Sequence of chain 1.A:
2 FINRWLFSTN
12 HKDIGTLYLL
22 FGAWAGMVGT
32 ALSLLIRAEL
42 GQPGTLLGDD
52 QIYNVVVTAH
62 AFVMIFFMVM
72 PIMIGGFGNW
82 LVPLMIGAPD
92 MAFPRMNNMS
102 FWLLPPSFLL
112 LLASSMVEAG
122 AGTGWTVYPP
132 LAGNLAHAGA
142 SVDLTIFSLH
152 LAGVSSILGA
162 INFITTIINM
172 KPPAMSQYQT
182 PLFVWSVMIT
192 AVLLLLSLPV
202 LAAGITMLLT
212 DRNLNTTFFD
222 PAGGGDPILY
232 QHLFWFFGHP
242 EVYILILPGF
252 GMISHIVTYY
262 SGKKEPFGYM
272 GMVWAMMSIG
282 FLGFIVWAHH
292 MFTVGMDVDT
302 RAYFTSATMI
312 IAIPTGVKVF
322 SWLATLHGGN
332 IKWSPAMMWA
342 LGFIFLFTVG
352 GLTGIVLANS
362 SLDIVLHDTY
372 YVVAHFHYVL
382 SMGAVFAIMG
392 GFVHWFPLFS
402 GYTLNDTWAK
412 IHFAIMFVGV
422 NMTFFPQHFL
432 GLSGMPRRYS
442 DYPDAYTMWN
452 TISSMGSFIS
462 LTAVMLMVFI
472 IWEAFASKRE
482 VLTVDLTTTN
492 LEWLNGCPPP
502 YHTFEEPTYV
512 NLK

Binding-site contacts:
Ligand atom C18 contacts residue VAL25 of chain 1.K at 4.5 Å (hydrophobic).
Ligand atom C19 contacts residue VAL25 of chain 1.K at 4.1 Å (hydrophobic).
Ligand atom C43 contacts residue MET423 of chain 1.A at 3.5 Å (hydrophobic).
Ligand atom C57 contacts residue DMU1 of chain 1.BC at 3.8 Å.
Ligand atom C22 contacts residue VAL25 of chain 1.K at 4.0 Å (hydrophobic).
Ligand atom O16 contacts residue VAL21 of chain 1.K at 3.8 Å.
Ligand atom C25 contacts residue DMU1 of chain 1.BC at 4.0 Å.
Ligand atom C28 contacts residue VAL21 of chain 1.K at 4.0 Å (hydrophobic).
Ligand atom C19 contacts residue DMU1 of chain 1.BC at 4.3 Å.
Ligand atom O61 contacts residue VAL25 of chain 1.K at 4.0 Å.
Ligand atom C25 contacts residue VAL25 of chain 1.K at 4.2 Å (hydrophobic).
Ligand atom C43 contacts residue TRP24 of chain 1.K at 3.8 Å (hydrophobic).
Ligand atom C57 contacts residue VAL25 of chain 1.K at 4.1 Å (hydrophobic).
Ligand atom O5 contacts residue VAL25 of chain 1.K at 3.9 Å.
Ligand atom C37 contacts residue TRP24 of chain 1.K at 3.7 Å (hydrophobic).
Ligand atom O16 contacts residue VAL25 of chain 1.K at 3.6 Å.
Ligand atom C34 contacts residue TRP24 of chain 1.K at 4.0 Å (hydrophobic).
Ligand atom C6 contacts residue VAL21 of chain 1.K at 4.4 Å (hydrophobic).
Ligand atom O49 contacts residue VAL21 of chain 1.K at 3.9 Å.
Ligand atom C40 contacts residue ILE86 of chain 1.D at 4.0 Å (hydrophobic).
Ligand atom C22 contacts residue VAL21 of chain 1.K at 3.8 Å (hydrophobic).
Ligand atom C40 contacts residue TRP24 of chain 1.K at 3.9 Å (hydrophobic).
Ligand atom C31 contacts residue DMU1 of chain 1.BC at 4.3 Å.
Ligand atom C37 contacts residue DMU1 of chain 1.BC at 4.4 Å.
Ligand atom C31 contacts residue TRP24 of chain 1.K at 4.2 Å (hydrophobic).
Ligand atom O61 contacts residue DMU1 of chain 1.BC at 2.5 Å (h-bond).
Ligand atom C1 contacts residue VAL21 of chain 1.K at 4.0 Å (hydrophobic).
Ligand atom C43 contacts residue ILE86 of chain 1.D at 4.0 Å (hydrophobic).
Ligand atom C6 contacts residue VAL25 of chain 1.K at 4.3 Å (hydrophobic).
Ligand atom C40 contacts residue CYS20 of chain 1.K at 4.4 Å (hydrophobic).

The small molecule below binds the protein below.
Small molecule (SMILES): CCCCCCCCCCO[C@@H]1O[C@H](CO)[C@@H](O[C@H]2O[C@H](CO)[C@@H](O)[C@H](O)[C@H]2O)[C@H](O)[C@H]1O

Sequence of chain 1.K:
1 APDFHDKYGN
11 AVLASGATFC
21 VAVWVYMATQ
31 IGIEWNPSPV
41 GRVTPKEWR

Sequence of chain 1.D:
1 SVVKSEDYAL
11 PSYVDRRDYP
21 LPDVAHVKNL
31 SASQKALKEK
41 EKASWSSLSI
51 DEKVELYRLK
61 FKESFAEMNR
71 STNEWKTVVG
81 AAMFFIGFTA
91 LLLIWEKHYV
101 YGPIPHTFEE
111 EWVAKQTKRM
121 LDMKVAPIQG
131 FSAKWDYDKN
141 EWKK